Binding-site contacts:
Ligand atom N2 contacts residue ILE199 of chain 1.A at 4.0 Å.
Ligand atom C8 contacts residue ILE199 of chain 1.A at 3.7 Å (hydrophobic).
Ligand atom C5 contacts residue VAL11 of chain 1.A at 4.3 Å (hydrophobic).
Ligand atom C1 contacts residue VAL11 of chain 1.A at 4.5 Å (hydrophobic).
Ligand atom C6 contacts residue VAL11 of chain 1.A at 4.0 Å (hydrophobic).
Ligand atom O6 contacts residue VAL11 of chain 1.A at 4.3 Å.
Ligand atom O5 contacts residue ASN200 of chain 1.A at 2.4 Å (h-bond).
Ligand atom C7 contacts residue ASN200 of chain 1.A at 3.5 Å.
Ligand atom C5 contacts residue ASN200 of chain 1.A at 3.7 Å.
Ligand atom C7 contacts residue ILE199 of chain 1.A at 3.8 Å (hydrophobic).
Ligand atom C4 contacts residue ASN200 of chain 1.A at 4.3 Å.
Ligand atom O5 contacts residue VAL11 of chain 1.A at 3.7 Å.
Ligand atom N2 contacts residue ASN200 of chain 1.A at 2.9 Å (h-bond).
Ligand atom O7 contacts residue ASN200 of chain 1.A at 3.6 Å.
Ligand atom C3 contacts residue ASN200 of chain 1.A at 3.8 Å.
Ligand atom O7 contacts residue ILE199 of chain 1.A at 4.4 Å.
Ligand atom C1 contacts residue ASN200 of chain 1.A at 1.4 Å.
Ligand atom C2 contacts residue ASN200 of chain 1.A at 2.5 Å.

A small-molecule ligand and the protein it binds are described below.
Small molecule (SMILES): CC(=O)N[C@@H]1[C@@H](O)[C@H](O)[C@@H](CO)O[C@H]1O

Sequence of chain 1.A:
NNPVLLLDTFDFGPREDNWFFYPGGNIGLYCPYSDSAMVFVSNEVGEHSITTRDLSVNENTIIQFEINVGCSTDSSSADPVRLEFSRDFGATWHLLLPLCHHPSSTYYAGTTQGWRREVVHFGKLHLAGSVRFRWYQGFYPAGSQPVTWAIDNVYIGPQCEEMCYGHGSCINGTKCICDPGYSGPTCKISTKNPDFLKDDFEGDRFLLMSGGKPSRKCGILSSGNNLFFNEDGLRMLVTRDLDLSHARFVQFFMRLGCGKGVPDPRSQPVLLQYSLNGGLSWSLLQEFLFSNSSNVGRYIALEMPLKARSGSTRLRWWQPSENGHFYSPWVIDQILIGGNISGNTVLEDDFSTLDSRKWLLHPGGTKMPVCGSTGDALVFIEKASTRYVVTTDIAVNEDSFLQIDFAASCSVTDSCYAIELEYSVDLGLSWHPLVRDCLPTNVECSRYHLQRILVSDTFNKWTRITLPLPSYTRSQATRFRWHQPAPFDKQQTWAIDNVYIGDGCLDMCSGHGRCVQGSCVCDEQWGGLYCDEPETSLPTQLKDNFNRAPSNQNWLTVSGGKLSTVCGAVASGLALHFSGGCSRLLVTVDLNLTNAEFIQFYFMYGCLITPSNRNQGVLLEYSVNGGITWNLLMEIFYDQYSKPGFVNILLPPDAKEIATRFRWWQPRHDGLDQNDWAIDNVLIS